Sequence of chain 1.A:
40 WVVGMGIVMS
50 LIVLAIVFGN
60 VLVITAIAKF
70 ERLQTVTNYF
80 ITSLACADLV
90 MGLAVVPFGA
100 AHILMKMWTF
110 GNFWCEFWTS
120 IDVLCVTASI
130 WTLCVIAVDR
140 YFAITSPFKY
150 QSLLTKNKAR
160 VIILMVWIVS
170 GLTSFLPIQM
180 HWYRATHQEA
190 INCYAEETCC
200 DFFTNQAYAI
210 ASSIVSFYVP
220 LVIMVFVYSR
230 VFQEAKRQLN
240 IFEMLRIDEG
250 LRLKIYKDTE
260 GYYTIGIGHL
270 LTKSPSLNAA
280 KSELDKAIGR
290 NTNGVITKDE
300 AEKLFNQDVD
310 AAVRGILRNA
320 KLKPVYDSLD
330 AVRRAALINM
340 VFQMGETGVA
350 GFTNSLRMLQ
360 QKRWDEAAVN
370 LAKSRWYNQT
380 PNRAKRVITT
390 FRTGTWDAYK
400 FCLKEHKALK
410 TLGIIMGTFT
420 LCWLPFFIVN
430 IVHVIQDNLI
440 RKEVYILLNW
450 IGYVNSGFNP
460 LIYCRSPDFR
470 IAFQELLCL

Binding-site contacts:
Ligand atom C7 contacts residue SER82 of chain 1.A at 3.8 Å.
Ligand atom C24 contacts residue TRP166 of chain 1.A at 4.2 Å (hydrophobic).
Ligand atom C19 contacts residue ARG159 of chain 1.A at 4.3 Å.
Ligand atom O1 contacts residue ARG159 of chain 1.A at 3.8 Å.
Ligand atom C16 contacts residue TRP166 of chain 1.A at 3.7 Å (hydrophobic).
Ligand atom C5 contacts residue ILE162 of chain 1.A at 4.1 Å (hydrophobic).
Ligand atom C27 contacts residue LEU123 of chain 1.A at 3.7 Å (hydrophobic).
Ligand atom C18 contacts residue TRP166 of chain 1.A at 3.8 Å (hydrophobic).
Ligand atom C19 contacts residue ILE162 of chain 1.A at 4.4 Å (hydrophobic).
Ligand atom C26 contacts residue ILE120 of chain 1.A at 3.8 Å (hydrophobic).
Ligand atom O1 contacts residue TYR78 of chain 1.A at 3.9 Å.
Ligand atom C26 contacts residue VAL89 of chain 1.A at 3.9 Å (hydrophobic).
Ligand atom C7 contacts residue CYS85 of chain 1.A at 3.9 Å (hydrophobic).
Ligand atom C24 contacts residue LEU123 of chain 1.A at 4.4 Å (hydrophobic).
Ligand atom C25 contacts residue LEU123 of chain 1.A at 4.5 Å (hydrophobic).
Ligand atom C6 contacts residue THR81 of chain 1.A at 3.9 Å.
Ligand atom C22 contacts residue TRP166 of chain 1.A at 4.3 Å (hydrophobic).
Ligand atom C6 contacts residue ILE162 of chain 1.A at 4.5 Å (hydrophobic).
Ligand atom C14 contacts residue CYS85 of chain 1.A at 4.0 Å (hydrophobic).
Ligand atom C6 contacts residue SER82 of chain 1.A at 4.2 Å.
Ligand atom C15 contacts residue TRP166 of chain 1.A at 3.5 Å (hydrophobic).
Ligand atom C7 contacts residue THR81 of chain 1.A at 4.4 Å.
Ligand atom C24 contacts residue VAL89 of chain 1.A at 4.4 Å (hydrophobic).
Ligand atom C15 contacts residue CYS85 of chain 1.A at 3.5 Å (hydrophobic).
Ligand atom C2 contacts residue ARG159 of chain 1.A at 4.5 Å.
Ligand atom C4 contacts residue ILE162 of chain 1.A at 4.3 Å (hydrophobic).
Ligand atom C16 contacts residue CYS85 of chain 1.A at 3.9 Å (hydrophobic).
Ligand atom C7 contacts residue ILE162 of chain 1.A at 4.0 Å (hydrophobic).
Ligand atom C23 contacts residue TRP166 of chain 1.A at 4.1 Å (hydrophobic).
Ligand atom C19 contacts residue LEU163 of chain 1.A at 3.8 Å (hydrophobic).
Ligand atom C11 contacts residue LEU163 of chain 1.A at 4.3 Å (hydrophobic).
Ligand atom C8 contacts residue ILE162 of chain 1.A at 4.1 Å (hydrophobic).

This small molecule binds to this protein.
Small molecule (SMILES): CC(C)CCC[C@@H](C)[C@H]1CC[C@H]2[C@@H]3CC=C4C[C@@H](O)CC[C@]4(C)[C@H]3CC[C@]12C